Binding-site contacts:
Ligand atom O5 contacts residue VAL221 of chain 1.A at 3.4 Å.
Ligand atom C19 contacts residue ALA40 of chain 1.A at 3.6 Å (hydrophobic).
Ligand atom O1 contacts residue PHE96 of chain 1.A at 3.7 Å.
Ligand atom F1 contacts residue PHE96 of chain 1.A at 3.4 Å.
Ligand atom O4 contacts residue PHE208 of chain 1.A at 3.9 Å.
Ligand atom C12 contacts residue ASN37 of chain 1.A at 3.4 Å.
Ligand atom C7 contacts residue MET74 of chain 1.A at 3.9 Å (hydrophobic).
Ligand atom C19 contacts residue TRP73 of chain 1.A at 3.8 Å (hydrophobic).
Ligand atom C20 contacts residue THR212 of chain 1.A at 3.9 Å.
Ligand atom C15 contacts residue MET74 of chain 1.A at 3.8 Å (hydrophobic).
Ligand atom C22 contacts residue MET112 of chain 1.A at 3.6 Å (hydrophobic).
Ligand atom O4 contacts residue CYS209 of chain 1.A at 3.1 Å.
Ligand atom O5 contacts residue PHE223 of chain 1.A at 3.6 Å.
Ligand atom O1 contacts residue GLN43 of chain 1.A at 3.1 Å (h-bond).
Ligand atom C1 contacts residue LEU36 of chain 1.A at 3.5 Å (hydrophobic).
Ligand atom C7 contacts residue MET119 of chain 1.A at 3.7 Å (hydrophobic).
Ligand atom O3 contacts residue LEU33 of chain 1.A at 3.7 Å.
Ligand atom O3 contacts residue MET112 of chain 1.A at 3.2 Å (h-bond).
Ligand atom C1 contacts residue ALA40 of chain 1.A at 3.7 Å (hydrophobic).
Ligand atom C3 contacts residue PHE96 of chain 1.A at 3.7 Å (hydrophobic).
Ligand atom C5 contacts residue SER77 of chain 1.A at 3.9 Å.
Ligand atom O5 contacts residue ASN37 of chain 1.A at 3.1 Å (h-bond).
Ligand atom C21 contacts residue THR212 of chain 1.A at 3.9 Å.
Ligand atom C21 contacts residue ASN37 of chain 1.A at 3.8 Å.
Ligand atom O2 contacts residue ALA40 of chain 1.A at 3.5 Å.
Ligand atom C18 contacts residue ASN37 of chain 1.A at 3.4 Å.
Ligand atom C2 contacts residue GLN43 of chain 1.A at 3.3 Å.
Ligand atom C19 contacts residue SER77 of chain 1.A at 3.7 Å.
Ligand atom C11 contacts residue ASN37 of chain 1.A at 3.6 Å.
Ligand atom C3 contacts residue GLN43 of chain 1.A at 3.4 Å.
Ligand atom C11 contacts residue LEU36 of chain 1.A at 3.7 Å (hydrophobic).
Ligand atom O5 contacts residue THR212 of chain 1.A at 2.9 Å (h-bond).
Ligand atom O1 contacts residue ARG84 of chain 1.A at 2.9 Å (salt-bridge).
Ligand atom C4 contacts residue SER77 of chain 1.A at 3.6 Å.
Ligand atom C22 contacts residue LEU205 of chain 1.A at 3.9 Å (hydrophobic).
Ligand atom C22 contacts residue PHE208 of chain 1.A at 3.5 Å (hydrophobic).
Ligand atom O2 contacts residue ASN37 of chain 1.A at 2.9 Å (h-bond).
Ligand atom C22 contacts residue LEU115 of chain 1.A at 3.8 Å (hydrophobic).
Ligand atom O2 contacts residue LEU36 of chain 1.A at 3.7 Å.
Ligand atom O4 contacts residue THR212 of chain 1.A at 3.1 Å (h-bond).

Sequence of chain 1.A:
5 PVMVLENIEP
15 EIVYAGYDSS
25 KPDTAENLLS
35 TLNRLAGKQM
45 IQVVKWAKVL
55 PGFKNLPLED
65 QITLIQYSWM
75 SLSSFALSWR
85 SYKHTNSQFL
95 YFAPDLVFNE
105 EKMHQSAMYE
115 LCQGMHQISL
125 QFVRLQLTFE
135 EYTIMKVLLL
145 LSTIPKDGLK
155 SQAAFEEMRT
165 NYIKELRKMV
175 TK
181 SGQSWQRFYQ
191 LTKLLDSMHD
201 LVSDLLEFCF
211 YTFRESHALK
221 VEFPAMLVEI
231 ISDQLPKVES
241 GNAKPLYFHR

This small molecule binds to this protein.
Small molecule (SMILES): C[C@@H]1C[C@H]2[C@@H]3CCC4=CC(=O)C=C[C@]4(C)[C@@]3(F)[C@@H](O)C[C@]2(C)[C@@]1(O)C(=O)CO